Sequence of chain 1.B:
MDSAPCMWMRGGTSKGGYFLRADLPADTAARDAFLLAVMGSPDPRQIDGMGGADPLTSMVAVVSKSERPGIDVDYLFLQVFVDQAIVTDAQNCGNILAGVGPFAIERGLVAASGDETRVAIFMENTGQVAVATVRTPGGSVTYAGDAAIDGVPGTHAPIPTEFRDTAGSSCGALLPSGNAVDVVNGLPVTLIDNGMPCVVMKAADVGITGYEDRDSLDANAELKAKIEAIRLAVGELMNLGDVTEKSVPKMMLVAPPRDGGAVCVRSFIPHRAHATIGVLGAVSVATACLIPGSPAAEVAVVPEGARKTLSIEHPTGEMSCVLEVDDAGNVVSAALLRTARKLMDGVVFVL

The protein below binds the small molecule below.
Small molecule (SMILES): O=C(O)/C=C(\CC(=O)C(=O)O)C(=O)O

Binding-site contacts:
Ligand atom O3 contacts residue ASN102 of chain 1.B at 3.1 Å (h-bond).
Ligand atom C3 contacts residue LYS257 of chain 1.B at 3.4 Å.
Ligand atom O4 contacts residue LYS257 of chain 1.B at 3.1 Å (salt-bridge).
Ligand atom C1 contacts residue LEU287 of chain 1.B at 3.3 Å (hydrophobic).
Ligand atom O5 contacts residue LYS257 of chain 1.B at 2.8 Å (salt-bridge).
Ligand atom C2 contacts residue GLY285 of chain 1.B at 3.3 Å.
Ligand atom C2 contacts residue GLY101 of chain 1.B at 3.8 Å.
Ligand atom O2 contacts residue GLY101 of chain 1.B at 2.7 Å (h-bond).
Ligand atom O3 contacts residue VAL286 of chain 1.B at 3.2 Å (h-bond).
Ligand atom O1 contacts residue GLY285 of chain 1.B at 3.4 Å.
Ligand atom C1 contacts residue GLY285 of chain 1.B at 3.5 Å.
Ligand atom O2 contacts residue CYS100 of chain 1.B at 3.7 Å.
Ligand atom O1 contacts residue VAL286 of chain 1.B at 3.4 Å (h-bond).
Ligand atom O3 contacts residue CYS100 of chain 1.B at 3.6 Å (h-bond).
Ligand atom C1 contacts residue GLY101 of chain 1.B at 3.7 Å.
Ligand atom O10 contacts residue SER21 of chain 1.B at 3.7 Å.
Ligand atom O4 contacts residue ILE276 of chain 1.B at 3.5 Å.
Ligand atom O1 contacts residue GLY288 of chain 1.B at 2.9 Å (h-bond).
Ligand atom O9 contacts residue MET66 of chain 1.B at 3.5 Å.
Ligand atom O3 contacts residue GLY101 of chain 1.B at 3.4 Å (h-bond).
Ligand atom C6 contacts residue ASN102 of chain 1.B at 3.6 Å.
Ligand atom C4 contacts residue GLY285 of chain 1.B at 3.7 Å.
Ligand atom C6 contacts residue HIS281 of chain 1.B at 3.6 Å.
Ligand atom C3 contacts residue GLN98 of chain 1.B at 3.6 Å.
Ligand atom O9 contacts residue SER21 of chain 1.B at 2.6 Å (h-bond).
Ligand atom O9 contacts residue ASN102 of chain 1.B at 3.5 Å.
Ligand atom C6 contacts residue SER21 of chain 1.B at 3.5 Å.
Ligand atom O9 contacts residue CYS100 of chain 1.B at 3.1 Å (h-bond).
Ligand atom O2 contacts residue LEU287 of chain 1.B at 2.8 Å (h-bond).
Ligand atom C2 contacts residue VAL286 of chain 1.B at 3.4 Å (hydrophobic).
Ligand atom O1 contacts residue MET203 of chain 1.B at 3.4 Å.
Ligand atom O5 contacts residue GLN98 of chain 1.B at 3.0 Å (h-bond).
Ligand atom C7 contacts residue MET66 of chain 1.B at 3.7 Å (hydrophobic).
Ligand atom O3 contacts residue GLY285 of chain 1.B at 3.5 Å.
Ligand atom O10 contacts residue GLY285 of chain 1.B at 3.5 Å.
Ligand atom C1 contacts residue VAL286 of chain 1.B at 3.1 Å (hydrophobic).
Ligand atom O10 contacts residue HIS281 of chain 1.B at 2.7 Å (h-bond).
Ligand atom O1 contacts residue LEU287 of chain 1.B at 3.3 Å (h-bond).
Ligand atom O2 contacts residue VAL286 of chain 1.B at 3.4 Å (h-bond).
Ligand atom O10 contacts residue ASN102 of chain 1.B at 3.0 Å (h-bond).